Binding-site contacts:
Ligand atom O1 contacts residue MSE32 of chain 1.A at 3.7 Å.
Ligand atom O5 contacts residue TYR192 of chain 1.A at 3.6 Å (h-bond).
Ligand atom C3 contacts residue GLU71 of chain 1.A at 3.2 Å.
Ligand atom C6 contacts residue ARG149 of chain 1.A at 3.9 Å.
Ligand atom O3 contacts residue GLU71 of chain 1.A at 2.6 Å (salt-bridge).
Ligand atom O4 contacts residue MSE171 of chain 1.A at 3.4 Å (h-bond).
Ligand atom O2 contacts residue GLU210 of chain 1.A at 2.6 Å (salt-bridge).
Ligand atom C5 contacts residue TYR192 of chain 1.A at 3.7 Å (hydrophobic).
Ligand atom O1 contacts residue TYR192 of chain 1.A at 2.8 Å (h-bond).
Ligand atom C6 contacts residue ARG169 of chain 1.A at 3.5 Å.
Ligand atom O5 contacts residue ASN209 of chain 1.A at 3.0 Å (h-bond).
Ligand atom C1 contacts residue GLU210 of chain 1.A at 3.7 Å.
Ligand atom O6B contacts residue MSE171 of chain 1.A at 3.8 Å.
Ligand atom C1 contacts residue TYR192 of chain 1.A at 3.5 Å (hydrophobic).
Ligand atom O1 contacts residue SER213 of chain 1.A at 3.5 Å.
Ligand atom O6A contacts residue ARG169 of chain 1.A at 2.9 Å (salt-bridge).
Ligand atom O6B contacts residue ARG169 of chain 1.A at 2.7 Å (salt-bridge).
Ligand atom O6A contacts residue ASN93 of chain 1.A at 3.2 Å (h-bond).
Ligand atom O2 contacts residue ARG149 of chain 1.A at 3.0 Å (salt-bridge).
Ligand atom O6A contacts residue TYR192 of chain 1.A at 3.6 Å.
Ligand atom O4 contacts residue ARG236 of chain 1.A at 3.0 Å (salt-bridge).
Ligand atom O2 contacts residue ARG236 of chain 1.A at 3.0 Å (salt-bridge).
Ligand atom C6 contacts residue TYR192 of chain 1.A at 3.4 Å (hydrophobic).
Ligand atom C1 contacts residue ASN209 of chain 1.A at 3.7 Å.
Ligand atom O6B contacts residue ARG149 of chain 1.A at 2.8 Å (salt-bridge).
Ligand atom O4 contacts residue ALA90 of chain 1.A at 3.4 Å.
Ligand atom O4 contacts residue ARG149 of chain 1.A at 3.1 Å (salt-bridge).
Ligand atom O1 contacts residue PHE33 of chain 1.A at 3.3 Å.
Ligand atom C4 contacts residue GLU71 of chain 1.A at 3.8 Å.
Ligand atom O5 contacts residue ARG149 of chain 1.A at 3.2 Å (salt-bridge).
Ligand atom C1 contacts residue ARG149 of chain 1.A at 3.8 Å.
Ligand atom C1 contacts residue SER213 of chain 1.A at 3.7 Å.
Ligand atom O6A contacts residue MSE171 of chain 1.A at 3.6 Å.
Ligand atom C4 contacts residue ASN93 of chain 1.A at 3.7 Å.
Ligand atom O3 contacts residue PHE39 of chain 1.A at 3.4 Å.
Ligand atom O6B contacts residue ASN209 of chain 1.A at 3.2 Å (h-bond).
Ligand atom O6B contacts residue TYR192 of chain 1.A at 3.5 Å.
Ligand atom C2 contacts residue GLU210 of chain 1.A at 3.3 Å.
Ligand atom O3 contacts residue ALA90 of chain 1.A at 3.7 Å.
Ligand atom O3 contacts residue ARG236 of chain 1.A at 2.8 Å (salt-bridge).

Sequence of chain 1.A:
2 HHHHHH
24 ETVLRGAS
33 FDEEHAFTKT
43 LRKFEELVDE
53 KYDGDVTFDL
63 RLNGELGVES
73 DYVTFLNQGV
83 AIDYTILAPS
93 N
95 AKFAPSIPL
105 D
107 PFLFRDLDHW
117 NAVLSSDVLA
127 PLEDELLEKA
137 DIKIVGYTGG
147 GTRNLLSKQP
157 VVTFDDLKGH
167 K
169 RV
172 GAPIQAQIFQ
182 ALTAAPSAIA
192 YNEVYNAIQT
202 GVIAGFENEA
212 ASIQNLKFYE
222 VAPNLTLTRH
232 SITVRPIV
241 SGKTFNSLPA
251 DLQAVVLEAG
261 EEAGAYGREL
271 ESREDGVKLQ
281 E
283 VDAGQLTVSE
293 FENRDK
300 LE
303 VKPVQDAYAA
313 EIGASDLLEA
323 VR

The protein below binds the small molecule below.
Small molecule (SMILES): O=C(O)[C@H]1O[C@H](O)[C@@H](O)[C@@H](O)[C@H]1O